Sequence of chain 1.B:
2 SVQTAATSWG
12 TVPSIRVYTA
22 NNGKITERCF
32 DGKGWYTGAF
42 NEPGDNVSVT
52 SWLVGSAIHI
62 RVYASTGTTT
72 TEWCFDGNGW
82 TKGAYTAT

Sequence of chain 1.A:
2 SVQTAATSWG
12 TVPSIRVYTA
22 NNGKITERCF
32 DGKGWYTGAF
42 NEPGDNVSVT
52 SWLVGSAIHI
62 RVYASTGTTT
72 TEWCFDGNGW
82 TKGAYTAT

The protein below binds the small molecule below.
Small molecule (SMILES): C[C@@H]1O[C@@H](O)[C@@H](O)[C@H](O)[C@@H]1O

Binding-site contacts:
Ligand atom O4 contacts residue ARG62 of chain 1.A at 2.9 Å (salt-bridge).
Ligand atom C2 contacts residue CYS75 of chain 1.A at 3.9 Å (hydrophobic).
Ligand atom C1 contacts residue FUL1 of chain 1.G at 0.3 Å.
Ligand atom O3 contacts residue FUL1 of chain 1.G at 0.1 Å (h-bond).
Ligand atom C5 contacts residue PHE31 of chain 1.B at 3.8 Å (hydrophobic).
Ligand atom C4 contacts residue PHE31 of chain 1.B at 3.9 Å (hydrophobic).
Ligand atom O2 contacts residue GLY84 of chain 1.A at 3.4 Å.
Ligand atom C2 contacts residue GLU73 of chain 1.A at 3.8 Å.
Ligand atom C5 contacts residue ARG62 of chain 1.A at 3.7 Å.
Ligand atom C2 contacts residue FUL1 of chain 1.G at 0.2 Å.
Ligand atom O3 contacts residue TRP36 of chain 1.B at 3.1 Å (h-bond).
Ligand atom C4 contacts residue GLU73 of chain 1.A at 4.0 Å.
Ligand atom C4 contacts residue FUL1 of chain 1.G at 0.1 Å.
Ligand atom C5 contacts residue FUL1 of chain 1.G at 0.2 Å.
Ligand atom O3 contacts residue ALA85 of chain 1.A at 3.3 Å (h-bond).
Ligand atom C6 contacts residue ARG62 of chain 1.A at 3.5 Å.
Ligand atom C6 contacts residue FUL1 of chain 1.G at 0.2 Å.
Ligand atom O2 contacts residue ALA85 of chain 1.A at 3.1 Å (h-bond).
Ligand atom O4 contacts residue FUL1 of chain 1.G at 0.2 Å (h-bond).
Ligand atom C3 contacts residue TRP36 of chain 1.B at 4.1 Å (hydrophobic).
Ligand atom O5 contacts residue ARG62 of chain 1.A at 2.8 Å (salt-bridge).
Ligand atom O4 contacts residue ILE16 of chain 1.B at 3.9 Å.
Ligand atom C2 contacts residue GLY84 of chain 1.A at 4.0 Å.
Ligand atom C3 contacts residue FUL1 of chain 1.G at 0.1 Å.
Ligand atom C6 contacts residue TRP53 of chain 1.A at 4.1 Å (hydrophobic).
Ligand atom O2 contacts residue GLU73 of chain 1.A at 4.1 Å.
Ligand atom O3 contacts residue TYR86 of chain 1.A at 3.9 Å.
Ligand atom O3 contacts residue GLU73 of chain 1.A at 2.5 Å (salt-bridge).
Ligand atom O5 contacts residue FUL1 of chain 1.G at 0.2 Å (h-bond).
Ligand atom C3 contacts residue ALA85 of chain 1.A at 4.2 Å (hydrophobic).
Ligand atom C3 contacts residue PHE31 of chain 1.B at 4.2 Å (hydrophobic).
Ligand atom C6 contacts residue PRO14 of chain 1.B at 3.9 Å (hydrophobic).
Ligand atom C1 contacts residue ARG62 of chain 1.A at 3.8 Å.
Ligand atom O2 contacts residue FUL1 of chain 1.G at 0.2 Å (h-bond).
Ligand atom C3 contacts residue GLU73 of chain 1.A at 3.6 Å.
Ligand atom C6 contacts residue PHE31 of chain 1.B at 3.8 Å (hydrophobic).
Ligand atom O4 contacts residue GLU73 of chain 1.A at 2.8 Å (salt-bridge).
Ligand atom C4 contacts residue ARG62 of chain 1.A at 4.0 Å.
Ligand atom C2 contacts residue ALA85 of chain 1.A at 4.0 Å (hydrophobic).
Ligand atom O1 contacts residue FUL1 of chain 1.G at 1.2 Å.